Sequence of chain 1.A:
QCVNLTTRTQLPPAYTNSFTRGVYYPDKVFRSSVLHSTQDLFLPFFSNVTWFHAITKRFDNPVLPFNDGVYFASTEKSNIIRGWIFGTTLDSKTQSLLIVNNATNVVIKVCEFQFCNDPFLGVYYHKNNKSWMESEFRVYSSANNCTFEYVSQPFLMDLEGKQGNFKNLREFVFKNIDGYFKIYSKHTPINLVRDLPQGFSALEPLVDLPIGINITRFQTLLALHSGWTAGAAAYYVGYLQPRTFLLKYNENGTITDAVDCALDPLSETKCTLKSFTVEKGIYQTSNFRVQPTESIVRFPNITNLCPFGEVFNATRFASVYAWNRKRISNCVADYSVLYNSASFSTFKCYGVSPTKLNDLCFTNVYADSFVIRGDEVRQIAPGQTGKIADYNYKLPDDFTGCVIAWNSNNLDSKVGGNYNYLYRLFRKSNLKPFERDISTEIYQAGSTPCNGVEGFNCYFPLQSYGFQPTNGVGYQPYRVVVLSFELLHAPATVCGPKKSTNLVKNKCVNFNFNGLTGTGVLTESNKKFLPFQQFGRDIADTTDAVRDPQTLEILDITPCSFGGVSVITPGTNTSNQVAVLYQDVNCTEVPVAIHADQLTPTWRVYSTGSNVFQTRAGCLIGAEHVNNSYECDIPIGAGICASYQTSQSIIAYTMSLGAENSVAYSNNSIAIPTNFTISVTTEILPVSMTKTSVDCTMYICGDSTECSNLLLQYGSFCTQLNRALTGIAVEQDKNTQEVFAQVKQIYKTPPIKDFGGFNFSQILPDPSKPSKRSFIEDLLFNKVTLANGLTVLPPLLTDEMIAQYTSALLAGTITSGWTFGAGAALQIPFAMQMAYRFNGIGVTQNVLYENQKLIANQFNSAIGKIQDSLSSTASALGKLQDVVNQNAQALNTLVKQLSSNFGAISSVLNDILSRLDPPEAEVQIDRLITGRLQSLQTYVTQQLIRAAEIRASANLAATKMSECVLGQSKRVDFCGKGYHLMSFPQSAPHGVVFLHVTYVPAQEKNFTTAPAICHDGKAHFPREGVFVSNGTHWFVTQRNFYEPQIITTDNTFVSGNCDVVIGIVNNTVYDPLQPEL

This small molecule binds to this protein.
Small molecule (SMILES): CC(=O)N[C@@H]1[C@@H](O)[C@H](O)[C@@H](CO)O[C@H]1O

Binding-site contacts:
Ligand atom C2 contacts residue ASN61 of chain 1.A at 2.5 Å.
Ligand atom C8 contacts residue TYR28 of chain 1.A at 4.1 Å (hydrophobic).
Ligand atom O5 contacts residue ASN61 of chain 1.A at 2.4 Å (h-bond).
Ligand atom N2 contacts residue ASN61 of chain 1.A at 2.9 Å (h-bond).
Ligand atom C7 contacts residue TYR28 of chain 1.A at 4.0 Å (hydrophobic).
Ligand atom C7 contacts residue ASN61 of chain 1.A at 3.9 Å.
Ligand atom C5 contacts residue ASN61 of chain 1.A at 3.7 Å.
Ligand atom C3 contacts residue ASN61 of chain 1.A at 3.8 Å.
Ligand atom C1 contacts residue ASN61 of chain 1.A at 1.4 Å.
Ligand atom O7 contacts residue ASN61 of chain 1.A at 4.5 Å.
Ligand atom O6 contacts residue ASN61 of chain 1.A at 4.1 Å.
Ligand atom C4 contacts residue ASN61 of chain 1.A at 4.3 Å.
Ligand atom O7 contacts residue TYR28 of chain 1.A at 3.2 Å.